A small-molecule ligand and the protein it binds are described below.
Small molecule (SMILES): O=C(O)c1ccc(-c2cc3cccnc3c(-c3cccc([N+](=O)[O-])c3)n2)cc1

Binding-site contacts:
Ligand atom C23 contacts residue SER283 of chain 1.A at 3.6 Å.
Ligand atom C23 contacts residue PHE287 of chain 1.A at 4.0 Å (hydrophobic).
Ligand atom C24 contacts residue MET272 of chain 1.A at 3.6 Å (hydrophobic).
Ligand atom C22 contacts residue GLN284 of chain 1.A at 3.4 Å.
Ligand atom C3 contacts residue MET188 of chain 1.A at 3.7 Å (hydrophobic).
Ligand atom C17 contacts residue ILE251 of chain 1.A at 3.9 Å (hydrophobic).
Ligand atom C14 contacts residue ASN236 of chain 1.A at 3.5 Å.
Ligand atom C6 contacts residue MET188 of chain 1.A at 4.0 Å (hydrophobic).
Ligand atom C13 contacts residue ASN236 of chain 1.A at 3.4 Å.
Ligand atom C18 contacts residue PHE287 of chain 1.A at 3.9 Å (hydrophobic).
Ligand atom N16 contacts residue PHE287 of chain 1.A at 3.4 Å.
Ligand atom N26 contacts residue MET272 of chain 1.A at 3.6 Å.
Ligand atom N16 contacts residue GLN284 of chain 1.A at 3.1 Å (h-bond).
Ligand atom C21 contacts residue PHE255 of chain 1.A at 3.6 Å (hydrophobic).
Ligand atom N19 contacts residue PHE255 of chain 1.A at 3.7 Å.
Ligand atom N26 contacts residue PHE287 of chain 1.A at 3.7 Å.
Ligand atom N16 contacts residue ILE251 of chain 1.A at 3.7 Å.
Ligand atom C10 contacts residue ILE251 of chain 1.A at 3.9 Å (hydrophobic).
Ligand atom C4 contacts residue MET188 of chain 1.A at 3.8 Å (hydrophobic).
Ligand atom C21 contacts residue GLN284 of chain 1.A at 3.2 Å.
Ligand atom C22 contacts residue MET272 of chain 1.A at 3.8 Å (hydrophobic).
Ligand atom C13 contacts residue TYR74 of chain 1.A at 3.7 Å (hydrophobic).
Ligand atom C20 contacts residue PHE287 of chain 1.A at 4.0 Å (hydrophobic).
Ligand atom O28 contacts residue PHE287 of chain 1.A at 3.3 Å.
Ligand atom C15 contacts residue GLN284 of chain 1.A at 3.4 Å.
Ligand atom C20 contacts residue PHE255 of chain 1.A at 3.9 Å (hydrophobic).
Ligand atom O27 contacts residue MET272 of chain 1.A at 3.3 Å (h-bond).
Ligand atom C15 contacts residue ILE251 of chain 1.A at 3.8 Å (hydrophobic).
Ligand atom C23 contacts residue MET272 of chain 1.A at 3.0 Å (hydrophobic).
Ligand atom C5 contacts residue HIS75 of chain 1.A at 3.7 Å.
Ligand atom C24 contacts residue PHE287 of chain 1.A at 3.6 Å (hydrophobic).
Ligand atom C25 contacts residue PHE287 of chain 1.A at 3.2 Å (hydrophobic).
Ligand atom C17 contacts residue PHE287 of chain 1.A at 3.5 Å (hydrophobic).
Ligand atom C5 contacts residue MET188 of chain 1.A at 3.7 Å (hydrophobic).
Ligand atom C12 contacts residue ILE251 of chain 1.A at 3.9 Å (hydrophobic).
Ligand atom C11 contacts residue ILE251 of chain 1.A at 3.8 Å (hydrophobic).
Ligand atom C8 contacts residue PHE255 of chain 1.A at 3.7 Å (hydrophobic).
Ligand atom O2 contacts residue MET188 of chain 1.A at 3.6 Å.
Ligand atom C12 contacts residue PHE287 of chain 1.A at 4.0 Å (hydrophobic).
Ligand atom C15 contacts residue PHE287 of chain 1.A at 3.7 Å (hydrophobic).

Sequence of chain 1.A:
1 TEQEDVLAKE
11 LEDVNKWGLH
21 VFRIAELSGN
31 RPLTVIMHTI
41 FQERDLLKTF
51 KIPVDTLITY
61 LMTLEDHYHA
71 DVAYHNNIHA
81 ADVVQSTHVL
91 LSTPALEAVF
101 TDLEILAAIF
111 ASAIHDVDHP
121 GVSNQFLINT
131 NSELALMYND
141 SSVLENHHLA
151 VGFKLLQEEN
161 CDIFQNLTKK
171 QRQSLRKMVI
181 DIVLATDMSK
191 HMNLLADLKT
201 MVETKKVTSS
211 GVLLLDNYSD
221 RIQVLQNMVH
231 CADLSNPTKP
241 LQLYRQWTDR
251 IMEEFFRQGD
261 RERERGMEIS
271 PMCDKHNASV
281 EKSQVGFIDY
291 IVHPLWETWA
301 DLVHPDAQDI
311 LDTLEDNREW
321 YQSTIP